Sequence of chain 1.A:
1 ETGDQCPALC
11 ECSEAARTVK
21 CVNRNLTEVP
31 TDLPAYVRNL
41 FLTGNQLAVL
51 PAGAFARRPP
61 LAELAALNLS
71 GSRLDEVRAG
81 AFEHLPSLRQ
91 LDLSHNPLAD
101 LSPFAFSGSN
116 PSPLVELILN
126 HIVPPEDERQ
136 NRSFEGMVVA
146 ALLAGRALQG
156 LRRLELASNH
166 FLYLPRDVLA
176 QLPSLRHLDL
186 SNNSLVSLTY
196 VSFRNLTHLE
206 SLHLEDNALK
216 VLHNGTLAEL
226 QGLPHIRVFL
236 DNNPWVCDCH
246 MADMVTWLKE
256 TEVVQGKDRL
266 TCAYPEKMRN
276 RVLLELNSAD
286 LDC

Binding-site contacts:
Ligand atom C3 contacts residue ASN219 of chain 1.A at 3.7 Å.
Ligand atom C4 contacts residue ASN219 of chain 1.A at 4.2 Å.
Ligand atom C1 contacts residue ASN219 of chain 1.A at 1.4 Å.
Ligand atom C7 contacts residue ASN219 of chain 1.A at 3.1 Å.
Ligand atom C2 contacts residue ASP248 of chain 1.A at 4.2 Å.
Ligand atom C1 contacts residue ASP248 of chain 1.A at 4.3 Å.
Ligand atom C7 contacts residue ASP248 of chain 1.A at 3.5 Å.
Ligand atom C5 contacts residue ASN219 of chain 1.A at 3.7 Å.
Ligand atom N2 contacts residue ASP248 of chain 1.A at 3.4 Å (salt-bridge).
Ligand atom O7 contacts residue ASP248 of chain 1.A at 3.2 Å (salt-bridge).
Ligand atom C3 contacts residue ASP248 of chain 1.A at 4.2 Å.
Ligand atom C2 contacts residue ASN219 of chain 1.A at 2.5 Å.
Ligand atom O7 contacts residue ASN219 of chain 1.A at 4.0 Å.
Ligand atom C8 contacts residue ASN219 of chain 1.A at 3.3 Å.
Ligand atom N2 contacts residue ASN219 of chain 1.A at 2.7 Å (h-bond).
Ligand atom O5 contacts residue ASN219 of chain 1.A at 2.5 Å (h-bond).

The protein below binds the small molecule below.
Small molecule (SMILES): CC(=O)N[C@@H]1[C@@H](O)[C@H](O)[C@@H](CO)O[C@H]1O